Sequence of chain 1.B:
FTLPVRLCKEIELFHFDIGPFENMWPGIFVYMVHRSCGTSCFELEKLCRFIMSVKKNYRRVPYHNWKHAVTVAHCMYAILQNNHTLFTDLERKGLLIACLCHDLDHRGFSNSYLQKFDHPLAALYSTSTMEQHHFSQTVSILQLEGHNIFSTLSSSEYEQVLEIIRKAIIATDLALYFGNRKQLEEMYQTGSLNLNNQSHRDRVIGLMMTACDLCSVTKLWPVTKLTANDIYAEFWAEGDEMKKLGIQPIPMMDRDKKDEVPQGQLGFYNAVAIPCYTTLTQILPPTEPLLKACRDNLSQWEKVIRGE

The small molecule below binds the protein below.
Small molecule (SMILES): C[C@H](O)C1CCN(c2nccnc2Oc2ccc(Nc3nc4ccccc4s3)cc2)CC1

Binding-site contacts:
Ligand atom N3 contacts residue GLY274 of chain 1.B at 3.2 Å (h-bond).
Ligand atom C12 contacts residue GLY274 of chain 1.B at 3.7 Å.
Ligand atom C7 contacts residue MET262 of chain 1.B at 3.5 Å (hydrophobic).
Ligand atom C6 contacts residue PHE245 of chain 1.B at 3.5 Å (hydrophobic).
Ligand atom C7 contacts residue GLN275 of chain 1.B at 3.4 Å.
Ligand atom C16 contacts residue PRO261 of chain 1.B at 3.5 Å (hydrophobic).
Ligand atom C14 contacts residue MET262 of chain 1.B at 3.7 Å (hydrophobic).
Ligand atom C1 contacts residue SER226 of chain 1.B at 3.6 Å.
Ligand atom C9 contacts residue MET262 of chain 1.B at 3.7 Å (hydrophobic).
Ligand atom C5 contacts residue PHE245 of chain 1.B at 3.5 Å (hydrophobic).
Ligand atom C9 contacts residue PHE278 of chain 1.B at 3.5 Å (hydrophobic).
Ligand atom O1 contacts residue ILE241 of chain 1.B at 3.6 Å.
Ligand atom C10 contacts residue PHE278 of chain 1.B at 3.5 Å (hydrophobic).
Ligand atom C1 contacts residue VAL227 of chain 1.B at 3.5 Å (hydrophobic).
Ligand atom C11 contacts residue MET262 of chain 1.B at 3.6 Å (hydrophobic).
Ligand atom C15 contacts residue GLU270 of chain 1.B at 3.6 Å.
Ligand atom N4 contacts residue TYR242 of chain 1.B at 2.9 Å (h-bond).
Ligand atom C19 contacts residue TYR73 of chain 1.B at 3.7 Å (hydrophobic).
Ligand atom C17 contacts residue TYR242 of chain 1.B at 3.7 Å (hydrophobic).
Ligand atom C22 contacts residue LEU224 of chain 1.B at 3.7 Å (hydrophobic).
Ligand atom N4 contacts residue GLY274 of chain 1.B at 3.6 Å.
Ligand atom C16 contacts residue GLU270 of chain 1.B at 3.6 Å.
Ligand atom O2 contacts residue ASP223 of chain 1.B at 3.5 Å (salt-bridge).
Ligand atom S1 contacts residue GLY274 of chain 1.B at 3.7 Å.
Ligand atom C17 contacts residue VAL271 of chain 1.B at 3.7 Å (hydrophobic).
Ligand atom C13 contacts residue GLY274 of chain 1.B at 3.7 Å.
Ligand atom C8 contacts residue MET262 of chain 1.B at 3.5 Å (hydrophobic).
Ligand atom C13 contacts residue MET262 of chain 1.B at 3.7 Å (hydrophobic).
Ligand atom C16 contacts residue LYS267 of chain 1.B at 3.5 Å.
Ligand atom O1 contacts residue PHE245 of chain 1.B at 3.3 Å.
Ligand atom C14 contacts residue PRO261 of chain 1.B at 3.6 Å (hydrophobic).
Ligand atom C6 contacts residue TYR242 of chain 1.B at 3.7 Å (hydrophobic).
Ligand atom C6 contacts residue GLN275 of chain 1.B at 3.4 Å.
Ligand atom N2 contacts residue GLN275 of chain 1.B at 3.2 Å (h-bond).
Ligand atom C11 contacts residue GLY274 of chain 1.B at 3.5 Å.
Ligand atom C15 contacts residue PRO261 of chain 1.B at 3.4 Å (hydrophobic).
Ligand atom C13 contacts residue TYR242 of chain 1.B at 3.6 Å (hydrophobic).
Ligand atom C7 contacts residue TYR242 of chain 1.B at 3.1 Å (hydrophobic).
Ligand atom C12 contacts residue MET262 of chain 1.B at 3.7 Å (hydrophobic).
Ligand atom C2 contacts residue GLN275 of chain 1.B at 3.3 Å.